Sequence of chain 1.E:
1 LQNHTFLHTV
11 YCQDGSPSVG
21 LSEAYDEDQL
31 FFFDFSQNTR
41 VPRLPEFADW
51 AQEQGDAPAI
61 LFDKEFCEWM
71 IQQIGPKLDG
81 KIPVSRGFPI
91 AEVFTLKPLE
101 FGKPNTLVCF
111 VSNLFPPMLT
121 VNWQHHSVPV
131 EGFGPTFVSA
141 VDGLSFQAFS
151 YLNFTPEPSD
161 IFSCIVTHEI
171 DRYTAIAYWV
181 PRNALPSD

Binding-site contacts:
Ligand atom C8 contacts residue GLN2 of chain 1.E at 3.9 Å.
Ligand atom C1 contacts residue ASN3 of chain 1.E at 1.4 Å.
Ligand atom C6 contacts residue LYS18 of chain 1.F at 4.3 Å.
Ligand atom O5 contacts residue LYS18 of chain 1.F at 4.3 Å.
Ligand atom O5 contacts residue LEU10 of chain 1.F at 3.9 Å.
Ligand atom C3 contacts residue ASN3 of chain 1.E at 3.8 Å.
Ligand atom N2 contacts residue LEU1 of chain 1.E at 4.3 Å.
Ligand atom O5 contacts residue ASN3 of chain 1.E at 2.4 Å (h-bond).
Ligand atom O6 contacts residue LEU10 of chain 1.F at 4.4 Å.
Ligand atom C8 contacts residue LEU1 of chain 1.E at 3.9 Å (hydrophobic).
Ligand atom C5 contacts residue LYS18 of chain 1.F at 4.3 Å.
Ligand atom O7 contacts residue ASN3 of chain 1.E at 3.6 Å (h-bond).
Ligand atom C2 contacts residue ASN3 of chain 1.E at 2.4 Å.
Ligand atom C7 contacts residue ASN3 of chain 1.E at 3.5 Å.
Ligand atom N2 contacts residue ASN3 of chain 1.E at 2.9 Å (h-bond).
Ligand atom C4 contacts residue ASN3 of chain 1.E at 4.2 Å.
Ligand atom C5 contacts residue ASN3 of chain 1.E at 3.7 Å.

Sequence of chain 1.F:
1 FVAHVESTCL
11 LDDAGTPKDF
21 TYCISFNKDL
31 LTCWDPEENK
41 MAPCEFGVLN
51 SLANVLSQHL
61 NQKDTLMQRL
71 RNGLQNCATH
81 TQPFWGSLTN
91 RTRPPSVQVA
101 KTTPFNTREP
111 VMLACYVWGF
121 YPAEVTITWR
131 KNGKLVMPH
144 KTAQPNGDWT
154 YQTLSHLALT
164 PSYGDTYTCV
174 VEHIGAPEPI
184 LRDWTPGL

The small molecule below binds the protein below.
Small molecule (SMILES): CC(=O)N[C@@H]1[C@@H](O)[C@H](O)[C@@H](CO)O[C@H]1O